Binding-site contacts:
Ligand atom N2 contacts residue LEU73 of chain 6.B at 3.9 Å.
Ligand atom N2 contacts residue ASP72 of chain 6.B at 3.1 Å (salt-bridge).
Ligand atom C20 contacts residue VAL135 of chain 10.B at 3.9 Å (hydrophobic).
Ligand atom C14 contacts residue PHE70 of chain 6.B at 3.8 Å (hydrophobic).
Ligand atom C20 contacts residue ASN106 of chain 6.B at 3.7 Å.
Ligand atom N4 contacts residue LEU73 of chain 6.B at 3.6 Å.
Ligand atom N1 contacts residue SER39 of chain 6.B at 2.9 Å (h-bond).
Ligand atom C12 contacts residue HIS138 of chain 10.B at 3.8 Å.
Ligand atom C23 contacts residue ARG88 of chain 6.B at 3.6 Å.
Ligand atom C21 contacts residue LEU73 of chain 6.B at 3.8 Å (hydrophobic).
Ligand atom C17 contacts residue GLU134 of chain 10.B at 3.8 Å.
Ligand atom C17 contacts residue PG41 of chain 6.L at 3.6 Å.
Ligand atom C8 contacts residue ALA37 of chain 6.B at 3.8 Å (hydrophobic).
Ligand atom O contacts residue ARG88 of chain 6.B at 3.4 Å (salt-bridge).
Ligand atom C8 contacts residue PRO40 of chain 6.B at 3.8 Å (hydrophobic).
Ligand atom N5 contacts residue MET74 of chain 6.B at 2.9 Å (h-bond).
Ligand atom C14 contacts residue SER71 of chain 6.B at 3.6 Å.
Ligand atom C13 contacts residue SER71 of chain 6.B at 3.4 Å.
Ligand atom O1 contacts residue MET74 of chain 6.B at 3.4 Å.
Ligand atom O1 contacts residue ASN106 of chain 6.B at 3.0 Å (h-bond).
Ligand atom N5 contacts residue LEU73 of chain 6.B at 3.5 Å.
Ligand atom N3 contacts residue HIS138 of chain 10.B at 3.9 Å.
Ligand atom C11 contacts residue ALA37 of chain 6.B at 3.6 Å (hydrophobic).
Ligand atom C6 contacts residue ALA37 of chain 6.B at 3.4 Å (hydrophobic).
Ligand atom C contacts residue LEU86 of chain 6.B at 3.8 Å (hydrophobic).
Ligand atom O contacts residue LEU102 of chain 6.B at 3.7 Å.
Ligand atom C20 contacts residue LEU102 of chain 6.B at 3.9 Å (hydrophobic).
Ligand atom C contacts residue ASN106 of chain 6.B at 3.4 Å.
Ligand atom N contacts residue LEU102 of chain 6.B at 3.8 Å.
Ligand atom C12 contacts residue ASP72 of chain 6.B at 3.7 Å.
Ligand atom C1 contacts residue MET74 of chain 6.B at 3.9 Å (hydrophobic).
Ligand atom C contacts residue ARG88 of chain 6.B at 3.4 Å.
Ligand atom C13 contacts residue ASP72 of chain 6.B at 3.1 Å.
Ligand atom N1 contacts residue ALA38 of chain 6.B at 3.5 Å (h-bond).
Ligand atom C1 contacts residue LEU102 of chain 6.B at 3.7 Å (hydrophobic).
Ligand atom C15 contacts residue MET74 of chain 6.B at 3.7 Å (hydrophobic).
Ligand atom C7 contacts residue ALA37 of chain 6.B at 3.5 Å (hydrophobic).
Ligand atom C13 contacts residue PHE70 of chain 6.B at 3.9 Å (hydrophobic).
Ligand atom N2 contacts residue MET74 of chain 6.B at 3.8 Å.
Ligand atom C7 contacts residue THR10 of chain 6.B at 3.7 Å.

Sequence of chain 10.B:
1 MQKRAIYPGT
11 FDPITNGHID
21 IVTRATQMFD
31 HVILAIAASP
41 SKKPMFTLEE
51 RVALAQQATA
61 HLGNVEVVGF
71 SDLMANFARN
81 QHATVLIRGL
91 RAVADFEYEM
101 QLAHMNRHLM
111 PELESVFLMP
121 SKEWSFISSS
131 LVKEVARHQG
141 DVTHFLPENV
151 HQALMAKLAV

Sequence of chain 6.B:
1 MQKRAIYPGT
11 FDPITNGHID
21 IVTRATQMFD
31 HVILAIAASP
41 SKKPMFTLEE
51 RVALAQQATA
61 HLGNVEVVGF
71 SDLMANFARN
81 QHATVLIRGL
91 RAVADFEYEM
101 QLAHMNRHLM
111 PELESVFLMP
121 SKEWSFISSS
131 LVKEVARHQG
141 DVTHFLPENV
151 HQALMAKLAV

The protein below binds the small molecule below.
Small molecule (SMILES): COC(=O)N1CCC(Cc2cccc([C@@H](CC#N)Nc3nc4ccc(C)nc4[nH]3)c2)CC1